Binding-site contacts:
Ligand atom CAP contacts residue HIS243 of chain 2.A at 3.8 Å.
Ligand atom CBD contacts residue GLY78 of chain 2.A at 3.5 Å.
Ligand atom OAJ contacts residue TYR267 of chain 2.A at 2.9 Å.
Ligand atom CAK contacts residue PHE76 of chain 2.A at 3.4 Å (hydrophobic).
Ligand atom CAA contacts residue LYS161 of chain 2.A at 3.7 Å.
Ligand atom CAA contacts residue PHE157 of chain 2.A at 3.9 Å (hydrophobic).
Ligand atom OAI contacts residue HIS117 of chain 2.A at 2.8 Å (h-bond).
Ligand atom CAX contacts residue LEU49 of chain 2.A at 3.7 Å (hydrophobic).
Ligand atom CAG contacts residue HIS243 of chain 2.A at 3.9 Å.
Ligand atom OAI contacts residue TYR267 of chain 2.A at 3.7 Å.
Ligand atom CAX contacts residue GLU53 of chain 2.A at 3.1 Å.
Ligand atom CAH contacts residue TYR267 of chain 2.A at 3.7 Å (hydrophobic).
Ligand atom CBE contacts residue ILE135 of chain 2.A at 3.7 Å (hydrophobic).
Ligand atom CAV contacts residue ILE135 of chain 2.A at 3.6 Å (hydrophobic).
Ligand atom CAN contacts residue HIS243 of chain 2.A at 3.7 Å.
Ligand atom CAQ contacts residue PHE157 of chain 2.A at 3.6 Å (hydrophobic).
Ligand atom CBF contacts residue ILE135 of chain 2.A at 3.9 Å (hydrophobic).
Ligand atom OAI contacts residue SER83 of chain 2.A at 3.2 Å (h-bond).
Ligand atom CAP contacts residue PHE76 of chain 2.A at 3.5 Å (hydrophobic).
Ligand atom CBN contacts residue ARG82 of chain 2.A at 3.5 Å.
Ligand atom CAR contacts residue PHE157 of chain 2.A at 3.9 Å (hydrophobic).
Ligand atom CAB contacts residue LEU124 of chain 2.A at 3.7 Å (hydrophobic).
Ligand atom CAH contacts residue HIS117 of chain 2.A at 3.8 Å.
Ligand atom OAJ contacts residue HIS243 of chain 2.A at 3.4 Å (h-bond).
Ligand atom CAH contacts residue HIS243 of chain 2.A at 3.6 Å.
Ligand atom CAR contacts residue MET158 of chain 2.A at 3.7 Å (hydrophobic).
Ligand atom CAK contacts residue HIS243 of chain 2.A at 3.7 Å.
Ligand atom CAW contacts residue GLU53 of chain 2.A at 3.4 Å.
Ligand atom CAQ contacts residue PHE76 of chain 2.A at 3.7 Å (hydrophobic).
Ligand atom CAW contacts residue ARG74 of chain 2.A at 3.5 Å.
Ligand atom CAU contacts residue LEU124 of chain 2.A at 3.8 Å (hydrophobic).
Ligand atom CAE contacts residue CYS79 of chain 2.A at 3.9 Å (hydrophobic).
Ligand atom CAL contacts residue SER83 of chain 2.A at 3.5 Å.
Ligand atom CAP contacts residue CYS79 of chain 2.A at 3.9 Å (hydrophobic).
Ligand atom CAS contacts residue HIS243 of chain 2.A at 3.5 Å.
Ligand atom CAZ contacts residue ARG74 of chain 2.A at 3.6 Å.
Ligand atom OAF contacts residue HIS243 of chain 2.A at 3.7 Å.
Ligand atom CAL contacts residue GLN80 of chain 2.A at 3.4 Å.
Ligand atom CBM contacts residue ARG82 of chain 2.A at 3.9 Å.
Ligand atom CAL contacts residue CYS79 of chain 2.A at 3.7 Å (hydrophobic).

This small molecule binds to this protein.
Small molecule (SMILES): CCCc1c(OCCCn2ccc3c(OC(C)(C)C(=O)O)cccc32)ccc2cc(C(=O)c3ccccc3)ccc12

Sequence of chain 2.A:
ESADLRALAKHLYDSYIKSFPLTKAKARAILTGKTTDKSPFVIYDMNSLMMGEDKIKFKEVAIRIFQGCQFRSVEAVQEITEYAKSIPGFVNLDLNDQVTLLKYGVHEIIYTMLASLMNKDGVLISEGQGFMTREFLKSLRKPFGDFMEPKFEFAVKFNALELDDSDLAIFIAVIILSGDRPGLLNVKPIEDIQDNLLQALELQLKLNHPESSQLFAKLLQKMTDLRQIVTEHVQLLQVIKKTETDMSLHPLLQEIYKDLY